The small molecule below binds the protein below.
Small molecule (SMILES): CC(=O)N[C@@H]1[C@@H](O)[C@H](O)[C@@H](CO)O[C@H]1O

Sequence of chain 1.B:
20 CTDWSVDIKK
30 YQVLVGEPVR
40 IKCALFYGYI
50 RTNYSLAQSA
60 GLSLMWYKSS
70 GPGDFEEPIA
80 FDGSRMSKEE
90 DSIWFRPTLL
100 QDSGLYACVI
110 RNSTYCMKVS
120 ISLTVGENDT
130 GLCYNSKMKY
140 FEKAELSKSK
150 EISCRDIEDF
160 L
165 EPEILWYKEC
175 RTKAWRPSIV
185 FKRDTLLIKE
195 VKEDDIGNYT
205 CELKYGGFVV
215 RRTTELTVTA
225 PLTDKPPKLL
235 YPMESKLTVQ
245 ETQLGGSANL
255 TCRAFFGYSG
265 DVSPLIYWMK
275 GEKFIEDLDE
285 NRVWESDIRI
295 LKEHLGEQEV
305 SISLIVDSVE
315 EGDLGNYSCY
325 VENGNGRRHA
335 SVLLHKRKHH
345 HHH

Binding-site contacts:
Ligand atom C7 contacts residue LEU61 of chain 1.B at 4.0 Å (hydrophobic).
Ligand atom C8 contacts residue LEU61 of chain 1.B at 3.5 Å (hydrophobic).
Ligand atom C5 contacts residue ASN111 of chain 1.B at 3.7 Å.
Ligand atom C2 contacts residue TYR114 of chain 1.B at 3.5 Å (hydrophobic).
Ligand atom N2 contacts residue ASN111 of chain 1.B at 2.7 Å (h-bond).
Ligand atom C6 contacts residue THR113 of chain 1.B at 4.2 Å.
Ligand atom C2 contacts residue ASN111 of chain 1.B at 2.2 Å.
Ligand atom C7 contacts residue ASN111 of chain 1.B at 3.6 Å.
Ligand atom O5 contacts residue THR113 of chain 1.B at 3.8 Å.
Ligand atom O7 contacts residue ASN111 of chain 1.B at 4.0 Å.
Ligand atom O7 contacts residue ALA59 of chain 1.B at 3.8 Å.
Ligand atom C1 contacts residue ASN111 of chain 1.B at 1.5 Å.
Ligand atom C3 contacts residue ASN111 of chain 1.B at 3.6 Å.
Ligand atom N2 contacts residue TYR114 of chain 1.B at 3.9 Å.
Ligand atom N2 contacts residue LEU61 of chain 1.B at 3.8 Å.
Ligand atom O3 contacts residue TYR114 of chain 1.B at 3.8 Å.
Ligand atom C7 contacts residue ALA59 of chain 1.B at 4.0 Å (hydrophobic).
Ligand atom C1 contacts residue TYR114 of chain 1.B at 4.4 Å (hydrophobic).
Ligand atom C8 contacts residue ALA59 of chain 1.B at 3.5 Å (hydrophobic).
Ligand atom C3 contacts residue TYR114 of chain 1.B at 4.2 Å (hydrophobic).
Ligand atom C1 contacts residue LEU61 of chain 1.B at 4.3 Å (hydrophobic).
Ligand atom C4 contacts residue ASN111 of chain 1.B at 4.1 Å.
Ligand atom O5 contacts residue ASN111 of chain 1.B at 2.4 Å (h-bond).